Binding-site contacts:
Ligand atom C7A contacts residue ASP34 of chain 1.B at 3.5 Å.
Ligand atom O4B contacts residue GLY273 of chain 1.B at 3.8 Å.
Ligand atom C23 contacts residue VAL104 of chain 1.B at 4.2 Å (hydrophobic).
Ligand atom O14 contacts residue TYR200 of chain 1.B at 3.8 Å.
Ligand atom C2B contacts residue PHE231 of chain 1.B at 4.1 Å (hydrophobic).
Ligand atom C8A contacts residue GLU198 of chain 1.B at 4.2 Å.
Ligand atom C23 contacts residue TYR200 of chain 1.B at 4.0 Å (hydrophobic).
Ligand atom C7A contacts residue LEU33 of chain 1.B at 4.1 Å (hydrophobic).
Ligand atom O3B contacts residue GLU198 of chain 1.B at 4.1 Å.
Ligand atom C3A contacts residue GLU198 of chain 1.B at 3.6 Å.
Ligand atom C8B contacts residue GLU198 of chain 1.B at 3.5 Å.
Ligand atom N3A contacts residue GLU198 of chain 1.B at 3.8 Å.
Ligand atom C4B contacts residue ALA270 of chain 1.B at 4.0 Å (hydrophobic).
Ligand atom O5B contacts residue ALA270 of chain 1.B at 3.8 Å.
Ligand atom C6A contacts residue TYR274 of chain 1.B at 3.7 Å (hydrophobic).
Ligand atom C18 contacts residue TYR200 of chain 1.B at 3.9 Å (hydrophobic).
Ligand atom C6B contacts residue TYR274 of chain 1.B at 3.8 Å (hydrophobic).
Ligand atom O5A contacts residue LEU33 of chain 1.B at 3.8 Å.
Ligand atom C2A contacts residue GLU198 of chain 1.B at 3.6 Å.
Ligand atom C7A contacts residue TYR277 of chain 1.B at 3.8 Å (hydrophobic).
Ligand atom C11 contacts residue ILE31 of chain 1.B at 4.0 Å (hydrophobic).
Ligand atom C6A contacts residue TYR277 of chain 1.B at 3.6 Å (hydrophobic).
Ligand atom C17 contacts residue PHE267 of chain 1.B at 3.8 Å (hydrophobic).
Ligand atom O13 contacts residue VAL110 of chain 1.B at 3.4 Å.
Ligand atom O4B contacts residue ALA270 of chain 1.B at 4.1 Å.
Ligand atom C9 contacts residue ILE31 of chain 1.B at 3.8 Å (hydrophobic).
Ligand atom C17 contacts residue PHE231 of chain 1.B at 3.6 Å (hydrophobic).
Ligand atom C8A contacts residue ASP34 of chain 1.B at 4.1 Å.
Ligand atom C8B contacts residue PHE231 of chain 1.B at 4.0 Å (hydrophobic).
Ligand atom C6B contacts residue ALA270 of chain 1.B at 3.4 Å (hydrophobic).
Ligand atom C8B contacts residue GLY197 of chain 1.B at 4.2 Å.
Ligand atom O2A contacts residue GLU198 of chain 1.B at 2.7 Å (salt-bridge).
Ligand atom C22 contacts residue ILE31 of chain 1.B at 3.6 Å (hydrophobic).
Ligand atom C4A contacts residue TYR277 of chain 1.B at 3.7 Å (hydrophobic).
Ligand atom C20 contacts residue LEU33 of chain 1.B at 3.9 Å (hydrophobic).
Ligand atom C20 contacts residue ILE31 of chain 1.B at 3.9 Å (hydrophobic).
Ligand atom C19 contacts residue TYR274 of chain 1.B at 3.6 Å (hydrophobic).
Ligand atom C15 contacts residue TYR200 of chain 1.B at 4.0 Å (hydrophobic).
Ligand atom C15 contacts residue LEU102 of chain 1.B at 3.9 Å (hydrophobic).
Ligand atom C1A contacts residue GLU198 of chain 1.B at 4.2 Å.

Sequence of chain 1.B:
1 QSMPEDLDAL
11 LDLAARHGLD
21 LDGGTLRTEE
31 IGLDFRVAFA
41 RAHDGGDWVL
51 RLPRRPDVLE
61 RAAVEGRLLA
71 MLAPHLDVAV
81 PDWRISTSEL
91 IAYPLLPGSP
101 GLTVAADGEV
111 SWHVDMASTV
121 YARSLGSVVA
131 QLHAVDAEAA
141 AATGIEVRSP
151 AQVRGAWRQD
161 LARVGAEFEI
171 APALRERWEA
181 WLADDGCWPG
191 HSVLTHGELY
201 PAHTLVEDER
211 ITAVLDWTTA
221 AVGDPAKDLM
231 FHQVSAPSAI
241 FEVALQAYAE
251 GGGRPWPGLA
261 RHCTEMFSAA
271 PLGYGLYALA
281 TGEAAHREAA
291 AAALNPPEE

A protein and the small-molecule ligand that binds it are described below.
Small molecule (SMILES): CC[C@H]1OC(=O)[C@H](C)[C@@H](O[C@H]2C[C@@](C)(OC)[C@@H](O)[C@H](C)O2)[C@H](C)[C@@H](O[C@@H]2O[C@H](C)C[C@H](N(C)C)[C@H]2O)[C@](C)(O)C[C@@H](C)CN(C)[C@H](C)[C@@H](O)[C@]1(C)O